Binding-site contacts:
Ligand atom C8 contacts residue HIS71 of chain 2.A at 4.2 Å.
Ligand atom O7 contacts residue HIS71 of chain 2.A at 3.9 Å.
Ligand atom C8 contacts residue ASN72 of chain 2.A at 3.2 Å.
Ligand atom C5 contacts residue ASN72 of chain 2.A at 4.1 Å.
Ligand atom O7 contacts residue ASN72 of chain 2.A at 4.0 Å.
Ligand atom O5 contacts residue ASN72 of chain 2.A at 2.8 Å (h-bond).
Ligand atom C3 contacts residue ASN72 of chain 2.A at 4.5 Å.
Ligand atom C7 contacts residue ASN72 of chain 2.A at 3.6 Å.
Ligand atom C2 contacts residue ASN72 of chain 2.A at 3.1 Å.
Ligand atom C1 contacts residue ASN72 of chain 2.A at 2.7 Å.
Ligand atom N2 contacts residue ASN72 of chain 2.A at 3.7 Å.
Ligand atom C1 contacts residue THR74 of chain 2.A at 3.7 Å.

Sequence of chain 2.A:
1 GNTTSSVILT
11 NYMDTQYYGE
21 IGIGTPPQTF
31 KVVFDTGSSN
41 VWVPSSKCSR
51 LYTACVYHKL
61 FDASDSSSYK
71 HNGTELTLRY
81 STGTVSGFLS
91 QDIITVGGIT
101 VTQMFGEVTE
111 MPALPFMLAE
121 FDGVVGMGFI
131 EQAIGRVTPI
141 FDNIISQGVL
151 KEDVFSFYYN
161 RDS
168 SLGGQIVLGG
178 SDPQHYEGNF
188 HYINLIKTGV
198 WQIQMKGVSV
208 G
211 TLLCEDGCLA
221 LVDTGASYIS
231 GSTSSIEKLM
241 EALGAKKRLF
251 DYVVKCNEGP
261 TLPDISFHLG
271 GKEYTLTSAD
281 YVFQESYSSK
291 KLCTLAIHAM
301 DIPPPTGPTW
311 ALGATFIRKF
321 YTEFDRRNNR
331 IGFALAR

A small-molecule ligand and the protein it binds are described below.
Small molecule (SMILES): CC(=O)N[C@@H]1[C@@H](O)[C@H](O)[C@@H](CO)O[C@H]1O